Sequence of chain 1.B:
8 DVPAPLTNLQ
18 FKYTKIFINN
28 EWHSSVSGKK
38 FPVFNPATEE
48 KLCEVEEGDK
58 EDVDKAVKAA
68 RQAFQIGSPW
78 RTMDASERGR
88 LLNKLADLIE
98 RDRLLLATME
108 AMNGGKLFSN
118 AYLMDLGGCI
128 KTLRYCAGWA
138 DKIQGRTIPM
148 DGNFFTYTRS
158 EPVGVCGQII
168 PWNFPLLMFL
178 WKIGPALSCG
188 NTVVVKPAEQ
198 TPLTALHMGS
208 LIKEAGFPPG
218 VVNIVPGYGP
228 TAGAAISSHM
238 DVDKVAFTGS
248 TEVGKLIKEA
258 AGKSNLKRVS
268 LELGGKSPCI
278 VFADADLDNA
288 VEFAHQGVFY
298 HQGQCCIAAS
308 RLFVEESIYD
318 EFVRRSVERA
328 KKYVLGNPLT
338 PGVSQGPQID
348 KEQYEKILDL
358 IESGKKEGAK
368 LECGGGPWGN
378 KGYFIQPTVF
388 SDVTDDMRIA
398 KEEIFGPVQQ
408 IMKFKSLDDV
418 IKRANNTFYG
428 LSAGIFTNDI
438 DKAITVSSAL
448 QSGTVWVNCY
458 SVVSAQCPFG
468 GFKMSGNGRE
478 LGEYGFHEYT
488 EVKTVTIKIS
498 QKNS

Binding-site contacts:
Ligand atom O1 contacts residue VAL460 of chain 1.B at 3.7 Å.
Ligand atom C12 contacts residue LEU174 of chain 1.B at 4.2 Å (hydrophobic).
Ligand atom C14 contacts residue VAL460 of chain 1.B at 4.0 Å (hydrophobic).
Ligand atom C12 contacts residue MET121 of chain 1.B at 4.1 Å (hydrophobic).
Ligand atom C contacts residue SER458 of chain 1.B at 3.9 Å.
Ligand atom O contacts residue MET121 of chain 1.B at 3.8 Å.
Ligand atom C14 contacts residue TRP178 of chain 1.B at 3.7 Å (hydrophobic).
Ligand atom C1 contacts residue GLN293 of chain 1.B at 3.9 Å.
Ligand atom C7 contacts residue CYS302 of chain 1.B at 2.8 Å (hydrophobic).
Ligand atom C6 contacts residue SER458 of chain 1.B at 4.2 Å.
Ligand atom C11 contacts residue MET121 of chain 1.B at 3.6 Å (hydrophobic).
Ligand atom C15 contacts residue TRP178 of chain 1.B at 3.9 Å (hydrophobic).
Ligand atom C12 contacts residue VAL460 of chain 1.B at 4.2 Å (hydrophobic).
Ligand atom N contacts residue TYR297 of chain 1.B at 4.0 Å.
Ligand atom C16 contacts residue CYS303 of chain 1.B at 3.5 Å (hydrophobic).
Ligand atom C4 contacts residue SER458 of chain 1.B at 3.9 Å.
Ligand atom C5 contacts residue SER458 of chain 1.B at 4.0 Å.
Ligand atom C contacts residue PHE290 of chain 1.B at 4.1 Å (hydrophobic).
Ligand atom C6 contacts residue CYS302 of chain 1.B at 3.2 Å (hydrophobic).
Ligand atom C8 contacts residue TYR297 of chain 1.B at 4.0 Å (hydrophobic).
Ligand atom C14 contacts residue MET175 of chain 1.B at 4.2 Å (hydrophobic).
Ligand atom C7 contacts residue ILE304 of chain 1.B at 3.8 Å (hydrophobic).
Ligand atom C15 contacts residue MET175 of chain 1.B at 3.6 Å (hydrophobic).
Ligand atom O1 contacts residue MET121 of chain 1.B at 4.1 Å.
Ligand atom C6 contacts residue ILE304 of chain 1.B at 4.1 Å (hydrophobic).
Ligand atom C6 contacts residue TYR297 of chain 1.B at 3.7 Å (hydrophobic).
Ligand atom C2 contacts residue TYR297 of chain 1.B at 4.0 Å (hydrophobic).
Ligand atom C10 contacts residue MET121 of chain 1.B at 4.1 Å (hydrophobic).
Ligand atom C contacts residue TYR457 of chain 1.B at 3.5 Å (hydrophobic).
Ligand atom O contacts residue SER458 of chain 1.B at 4.1 Å.
Ligand atom C9 contacts residue CYS302 of chain 1.B at 4.1 Å (hydrophobic).
Ligand atom C13 contacts residue VAL460 of chain 1.B at 4.2 Å (hydrophobic).
Ligand atom C17 contacts residue CYS303 of chain 1.B at 3.7 Å (hydrophobic).
Ligand atom C14 contacts residue LEU174 of chain 1.B at 4.1 Å (hydrophobic).
Ligand atom C3 contacts residue TYR297 of chain 1.B at 4.0 Å (hydrophobic).
Ligand atom C4 contacts residue TYR297 of chain 1.B at 3.7 Å (hydrophobic).
Ligand atom C8 contacts residue PHE171 of chain 1.B at 3.2 Å (hydrophobic).
Ligand atom C8 contacts residue CYS302 of chain 1.B at 1.6 Å (hydrophobic).
Ligand atom O1 contacts residue LEU174 of chain 1.B at 3.8 Å.
Ligand atom C5 contacts residue TYR297 of chain 1.B at 4.0 Å (hydrophobic).

This small molecule binds to this protein.
Small molecule (SMILES): CCCCCC(=O)N1C[C@@H](C)c2c1cc(O)c1ccccc21